This small molecule binds to this protein.
Small molecule (SMILES): O=C(O)Cc1ccc(O)c(O)c1

Sequence of chain 2.K:
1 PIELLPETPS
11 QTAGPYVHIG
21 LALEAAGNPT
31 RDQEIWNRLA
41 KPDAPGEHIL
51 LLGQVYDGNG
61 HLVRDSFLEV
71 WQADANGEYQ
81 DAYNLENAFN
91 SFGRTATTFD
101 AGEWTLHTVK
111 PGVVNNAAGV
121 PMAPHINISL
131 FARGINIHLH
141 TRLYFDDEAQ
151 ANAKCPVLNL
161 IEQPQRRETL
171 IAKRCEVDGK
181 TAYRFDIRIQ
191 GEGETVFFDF

Sequence of chain 2.L:
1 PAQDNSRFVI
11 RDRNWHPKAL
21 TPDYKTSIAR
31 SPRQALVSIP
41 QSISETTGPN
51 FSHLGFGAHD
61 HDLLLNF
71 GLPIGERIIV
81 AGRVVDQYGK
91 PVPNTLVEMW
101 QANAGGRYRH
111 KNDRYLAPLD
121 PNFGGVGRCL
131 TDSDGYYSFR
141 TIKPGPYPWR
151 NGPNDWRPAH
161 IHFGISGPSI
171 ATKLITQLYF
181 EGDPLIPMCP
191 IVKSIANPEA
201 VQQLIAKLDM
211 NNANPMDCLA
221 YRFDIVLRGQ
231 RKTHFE

Binding-site contacts:
Ligand atom C7 contacts residue ILE191 of chain 2.L at 3.1 Å (hydrophobic).
Ligand atom C2 contacts residue FE1 of chain 2.BA at 3.9 Å.
Ligand atom C4 contacts residue FE1 of chain 2.BA at 2.6 Å.
Ligand atom O2 contacts residue ARG133 of chain 2.K at 3.9 Å.
Ligand atom C5 contacts residue FE1 of chain 2.BA at 3.9 Å.
Ligand atom C5 contacts residue TYR16 of chain 2.K at 3.6 Å (hydrophobic).
Ligand atom O3 contacts residue HIS160 of chain 2.L at 3.1 Å (h-bond).
Ligand atom C6 contacts residue PRO15 of chain 2.K at 3.9 Å (hydrophobic).
Ligand atom C5 contacts residue TYR147 of chain 2.L at 3.6 Å (hydrophobic).
Ligand atom C3 contacts residue HIS160 of chain 2.L at 4.0 Å.
Ligand atom O4 contacts residue HIS160 of chain 2.L at 4.0 Å.
Ligand atom C2 contacts residue ARG157 of chain 2.L at 3.4 Å.
Ligand atom O3 contacts residue FE1 of chain 2.BA at 1.9 Å.
Ligand atom O3 contacts residue HIS162 of chain 2.L at 2.7 Å.
Ligand atom C4 contacts residue TYR16 of chain 2.K at 4.0 Å (hydrophobic).
Ligand atom C3 contacts residue ARG157 of chain 2.L at 3.5 Å.
Ligand atom C4 contacts residue PRO15 of chain 2.K at 4.1 Å (hydrophobic).
Ligand atom C7 contacts residue TRP149 of chain 2.L at 3.0 Å (hydrophobic).
Ligand atom C1 contacts residue ILE191 of chain 2.L at 3.9 Å (hydrophobic).
Ligand atom C4 contacts residue TYR108 of chain 2.L at 3.8 Å (hydrophobic).
Ligand atom O4 contacts residue HIS162 of chain 2.L at 3.6 Å.
Ligand atom C2 contacts residue ILE191 of chain 2.L at 3.7 Å (hydrophobic).
Ligand atom C8 contacts residue TYR24 of chain 2.L at 3.5 Å (hydrophobic).
Ligand atom O3 contacts residue GLN177 of chain 2.L at 3.9 Å.
Ligand atom C3 contacts residue FE1 of chain 2.BA at 2.6 Å.
Ligand atom O1 contacts residue TYR24 of chain 2.L at 2.4 Å (h-bond).
Ligand atom O3 contacts residue TYR108 of chain 2.L at 3.8 Å.
Ligand atom O1 contacts residue ARG133 of chain 2.K at 3.7 Å.
Ligand atom C1 contacts residue TRP149 of chain 2.L at 4.1 Å (hydrophobic).
Ligand atom O4 contacts residue TYR16 of chain 2.K at 3.4 Å.
Ligand atom O3 contacts residue ARG157 of chain 2.L at 3.1 Å (salt-bridge).
Ligand atom C6 contacts residue TYR147 of chain 2.L at 4.1 Å (hydrophobic).
Ligand atom C3 contacts residue HIS162 of chain 2.L at 4.0 Å.
Ligand atom O4 contacts residue FE1 of chain 2.BA at 1.9 Å.
Ligand atom O4 contacts residue TYR108 of chain 2.L at 2.5 Å (h-bond).
Ligand atom C8 contacts residue ILE191 of chain 2.L at 4.1 Å (hydrophobic).
Ligand atom O1 contacts residue ILE191 of chain 2.L at 4.0 Å.
Ligand atom C5 contacts residue PRO15 of chain 2.K at 3.8 Å (hydrophobic).
Ligand atom C8 contacts residue TRP149 of chain 2.L at 3.4 Å (hydrophobic).
Ligand atom O2 contacts residue TRP149 of chain 2.L at 3.4 Å.